Sequence of chain 1.A:
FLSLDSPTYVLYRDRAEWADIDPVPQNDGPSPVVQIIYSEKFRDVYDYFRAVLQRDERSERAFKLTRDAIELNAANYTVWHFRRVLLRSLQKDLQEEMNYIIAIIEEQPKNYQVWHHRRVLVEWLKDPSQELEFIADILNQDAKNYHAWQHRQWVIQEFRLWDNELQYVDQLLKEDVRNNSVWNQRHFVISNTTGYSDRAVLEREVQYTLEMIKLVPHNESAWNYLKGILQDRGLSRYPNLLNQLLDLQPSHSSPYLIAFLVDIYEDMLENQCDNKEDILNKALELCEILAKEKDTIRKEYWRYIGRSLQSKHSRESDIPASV

Binding-site contacts:
Ligand atom CB contacts residue LEU96 of chain 1.B at 3.8 Å (hydrophobic).
Ligand atom SD contacts residue ALA151 of chain 1.B at 3.9 Å.
Ligand atom CE contacts residue SER99 of chain 1.B at 3.0 Å.
Ligand atom NZ contacts residue LYS164 of chain 1.A at 2.6 Å (salt-bridge).
Ligand atom C contacts residue LEU96 of chain 1.B at 3.7 Å (hydrophobic).
Ligand atom CG2 contacts residue TYR361 of chain 1.B at 3.6 Å (hydrophobic).
Ligand atom CG contacts residue TRP102 of chain 1.B at 4.0 Å (hydrophobic).
Ligand atom CB contacts residue ALA151 of chain 1.B at 4.0 Å (hydrophobic).
Ligand atom SG contacts residue TRP106 of chain 1.B at 3.7 Å.
Ligand atom CD1 contacts residue FII1 of chain 1.E at 3.9 Å.
Ligand atom OG1 contacts residue ALA92 of chain 1.B at 4.1 Å.
Ligand atom O contacts residue TYR166 of chain 1.A at 3.4 Å.
Ligand atom O contacts residue FII1 of chain 1.E at 3.9 Å.
Ligand atom CA contacts residue TYR166 of chain 1.A at 3.9 Å (hydrophobic).
Ligand atom N contacts residue TYR166 of chain 1.A at 3.8 Å.
Ligand atom C contacts residue ARG202 of chain 1.B at 3.7 Å.
Ligand atom O contacts residue LEU96 of chain 1.B at 3.3 Å.
Ligand atom CA contacts residue ARG202 of chain 1.B at 3.5 Å.
Ligand atom O contacts residue CYS95 of chain 1.B at 3.8 Å.
Ligand atom C contacts residue TYR166 of chain 1.A at 3.8 Å (hydrophobic).
Ligand atom N contacts residue ARG202 of chain 1.B at 4.0 Å.
Ligand atom CG2 contacts residue FII1 of chain 1.E at 3.7 Å.
Ligand atom C contacts residue TYR166 of chain 1.A at 3.9 Å (hydrophobic).
Ligand atom CA contacts residue LEU96 of chain 1.B at 3.8 Å (hydrophobic).
Ligand atom SD contacts residue TRP102 of chain 1.B at 3.6 Å.
Ligand atom O contacts residue ARG202 of chain 1.B at 2.8 Å (salt-bridge).
Ligand atom N contacts residue LEU96 of chain 1.B at 4.1 Å.
Ligand atom CD1 contacts residue TRP102 of chain 1.B at 3.7 Å (hydrophobic).
Ligand atom O contacts residue TYR166 of chain 1.A at 3.9 Å.
Ligand atom O contacts residue ALA92 of chain 1.B at 4.0 Å.
Ligand atom CE contacts residue LYS164 of chain 1.A at 3.9 Å.
Ligand atom O contacts residue LEU96 of chain 1.B at 3.9 Å.
Ligand atom CB contacts residue ARG202 of chain 1.B at 3.9 Å.
Ligand atom CE contacts residue ALA98 of chain 1.B at 3.5 Å (hydrophobic).
Ligand atom N contacts residue ALA92 of chain 1.B at 3.9 Å.
Ligand atom N contacts residue LEU96 of chain 1.B at 4.1 Å.
Ligand atom OXT contacts residue GLN167 of chain 1.A at 3.2 Å (h-bond).
Ligand atom C contacts residue GLN167 of chain 1.A at 4.0 Å.
Ligand atom SD contacts residue SER99 of chain 1.B at 3.6 Å (h-bond).
Ligand atom C contacts residue LEU96 of chain 1.B at 3.9 Å (hydrophobic).

Sequence of chain 1.B:
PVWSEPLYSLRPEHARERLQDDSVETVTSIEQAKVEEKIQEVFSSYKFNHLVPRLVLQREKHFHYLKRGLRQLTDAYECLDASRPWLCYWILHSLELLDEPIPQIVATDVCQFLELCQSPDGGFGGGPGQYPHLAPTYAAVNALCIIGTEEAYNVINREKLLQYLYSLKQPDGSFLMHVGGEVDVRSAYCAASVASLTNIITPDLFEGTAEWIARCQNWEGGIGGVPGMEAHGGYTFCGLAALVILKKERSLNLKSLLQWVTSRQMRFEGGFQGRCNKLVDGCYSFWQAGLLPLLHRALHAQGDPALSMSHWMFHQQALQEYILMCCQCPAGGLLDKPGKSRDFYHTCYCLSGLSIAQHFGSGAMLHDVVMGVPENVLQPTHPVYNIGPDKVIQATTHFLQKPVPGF

This protein binds this small molecule.
Small molecule (SMILES): CC[C@H](C)[C@H](NC(=O)[C@@H](NC(=O)[C@H](CS)NC(=O)[C@H](CCCCN)NC(=O)[C@@H](N)[C@@H](C)O)C(C)C)C(=O)N[C@@H](CCSC)C(=O)O